The small molecule below binds the protein below.
Small molecule (SMILES): C[N+](C)(C)CCCC[C@H](N)C(=O)O

Binding-site contacts:
Ligand atom CM3 contacts residue TRP46 of chain 1.B at 4.1 Å (hydrophobic).
Ligand atom CD contacts residue TRP42 of chain 1.B at 3.9 Å (hydrophobic).
Ligand atom CM2 contacts residue TRP46 of chain 1.B at 4.0 Å (hydrophobic).
Ligand atom CM2 contacts residue GLU48 of chain 1.B at 4.4 Å.
Ligand atom CM2 contacts residue HIS14 of chain 1.B at 4.2 Å.
Ligand atom CB contacts residue TRP42 of chain 1.B at 4.1 Å (hydrophobic).
Ligand atom CG contacts residue TRP42 of chain 1.B at 4.1 Å (hydrophobic).
Ligand atom N contacts residue TRP42 of chain 1.B at 4.3 Å.
Ligand atom CD contacts residue TRP46 of chain 1.B at 3.9 Å (hydrophobic).
Ligand atom CA contacts residue TRP42 of chain 1.B at 4.5 Å (hydrophobic).
Ligand atom CM1 contacts residue HIS14 of chain 1.B at 4.4 Å.
Ligand atom CM3 contacts residue TYR39 of chain 1.B at 4.1 Å (hydrophobic).
Ligand atom CE contacts residue TYR19 of chain 1.B at 3.8 Å (hydrophobic).
Ligand atom NZ contacts residue TYR19 of chain 1.B at 4.5 Å.
Ligand atom CB contacts residue TRP46 of chain 1.B at 4.2 Å (hydrophobic).
Ligand atom CM3 contacts residue TRP42 of chain 1.B at 3.4 Å (hydrophobic).
Ligand atom CM1 contacts residue TYR39 of chain 1.B at 3.6 Å (hydrophobic).
Ligand atom CM2 contacts residue TYR39 of chain 1.B at 4.3 Å (hydrophobic).
Ligand atom CM1 contacts residue TYR19 of chain 1.B at 3.8 Å (hydrophobic).
Ligand atom CE contacts residue TRP42 of chain 1.B at 3.9 Å (hydrophobic).

Sequence of chain 1.B:
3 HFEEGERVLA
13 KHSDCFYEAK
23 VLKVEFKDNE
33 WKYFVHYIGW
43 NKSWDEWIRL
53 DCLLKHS